Sequence of chain 1.B:
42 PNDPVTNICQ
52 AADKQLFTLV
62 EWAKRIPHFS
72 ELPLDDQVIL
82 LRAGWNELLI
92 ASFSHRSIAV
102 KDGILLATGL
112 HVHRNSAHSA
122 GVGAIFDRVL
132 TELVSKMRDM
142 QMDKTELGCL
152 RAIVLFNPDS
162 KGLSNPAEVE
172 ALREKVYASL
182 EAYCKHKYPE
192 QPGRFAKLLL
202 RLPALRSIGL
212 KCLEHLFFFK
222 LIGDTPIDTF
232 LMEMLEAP

Binding-site contacts:
Ligand atom CAY contacts residue LEU107 of chain 1.D at 4.1 Å (hydrophobic).
Ligand atom CAE contacts residue LEU90 of chain 1.D at 3.8 Å (hydrophobic).
Ligand atom CAA contacts residue ASN87 of chain 1.D at 3.6 Å.
Ligand atom CAK contacts residue 9HF1 of chain 1.S at 4.1 Å.
Ligand atom CAW contacts residue LEU90 of chain 1.D at 4.1 Å (hydrophobic).
Ligand atom CAX contacts residue GLN56 of chain 1.D at 3.9 Å.
Ligand atom CAE contacts residue 9HF1 of chain 1.S at 4.2 Å.
Ligand atom CAS contacts residue GLN56 of chain 1.D at 3.6 Å.
Ligand atom CAT contacts residue LEU90 of chain 1.D at 3.6 Å (hydrophobic).
Ligand atom CAV contacts residue GLN56 of chain 1.D at 3.6 Å.
Ligand atom CAF contacts residue LEU90 of chain 1.D at 3.9 Å (hydrophobic).
Ligand atom CAI contacts residue 9HF1 of chain 1.S at 4.0 Å.
Ligand atom NAM contacts residue ALA53 of chain 1.D at 3.6 Å.
Ligand atom CAR contacts residue GLN56 of chain 1.D at 3.8 Å.
Ligand atom CAU contacts residue LEU90 of chain 1.D at 3.6 Å (hydrophobic).
Ligand atom CAU contacts residue GLN56 of chain 1.D at 4.1 Å.
Ligand atom CAW contacts residue GLN56 of chain 1.D at 4.1 Å.
Ligand atom NAN contacts residue GLN56 of chain 1.D at 4.0 Å.
Ligand atom CAC contacts residue 9HF1 of chain 1.S at 3.3 Å.
Ligand atom OBA contacts residue ARG97 of chain 1.D at 3.1 Å (salt-bridge).
Ligand atom CAT contacts residue LEU57 of chain 1.D at 3.9 Å (hydrophobic).
Ligand atom CAG contacts residue LEU90 of chain 1.D at 4.0 Å (hydrophobic).
Ligand atom CAY contacts residue ARG97 of chain 1.D at 3.9 Å.
Ligand atom OBA contacts residue ALA108 of chain 1.D at 3.8 Å.
Ligand atom CAJ contacts residue 9HF1 of chain 1.S at 4.0 Å.
Ligand atom OAZ contacts residue ALA108 of chain 1.D at 2.4 Å (h-bond).
Ligand atom CAJ contacts residue ALA53 of chain 1.D at 4.0 Å (hydrophobic).
Ligand atom CAK contacts residue LEU90 of chain 1.D at 3.9 Å (hydrophobic).
Ligand atom CAY contacts residue GLN56 of chain 1.D at 3.9 Å.
Ligand atom CAQ contacts residue ALA53 of chain 1.D at 3.5 Å (hydrophobic).
Ligand atom NAN contacts residue ALA53 of chain 1.D at 4.0 Å.
Ligand atom CAI contacts residue LEU90 of chain 1.D at 3.7 Å (hydrophobic).
Ligand atom CAB contacts residue PHE219 of chain 1.D at 3.5 Å (hydrophobic).
Ligand atom CAY contacts residue ALA108 of chain 1.D at 3.5 Å (hydrophobic).
Ligand atom CAH contacts residue TRP86 of chain 1.D at 3.7 Å (hydrophobic).
Ligand atom CAJ contacts residue LEU90 of chain 1.D at 3.7 Å (hydrophobic).
Ligand atom OAZ contacts residue LEU107 of chain 1.D at 3.3 Å.
Ligand atom OBA contacts residue PHE94 of chain 1.D at 3.6 Å.
Ligand atom OAZ contacts residue ARG97 of chain 1.D at 3.8 Å.
Ligand atom OAZ contacts residue GLN56 of chain 1.D at 4.1 Å.

This protein binds this small molecule.
Small molecule (SMILES): Cc1cc2c(cc1-n1nnc3cc(C(=O)O)ccc31)C(C)(C)CCC2(C)C

Sequence of chain 1.D:
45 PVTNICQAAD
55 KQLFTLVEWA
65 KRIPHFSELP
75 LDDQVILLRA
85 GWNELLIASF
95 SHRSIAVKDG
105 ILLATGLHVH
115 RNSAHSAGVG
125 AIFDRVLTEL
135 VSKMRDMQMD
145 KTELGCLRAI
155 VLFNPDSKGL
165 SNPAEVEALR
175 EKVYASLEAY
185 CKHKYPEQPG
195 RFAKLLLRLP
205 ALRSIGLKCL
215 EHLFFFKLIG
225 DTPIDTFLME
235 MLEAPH